Binding-site contacts:
Ligand atom O3 contacts residue HIS82 of chain 34.D at 3.9 Å.
Ligand atom O4 contacts residue ASN80 of chain 34.D at 3.1 Å (h-bond).
Ligand atom O6B contacts residue ASN80 of chain 34.D at 3.0 Å (h-bond).
Ligand atom C2 contacts residue HIS82 of chain 34.D at 4.2 Å.
Ligand atom SBG contacts residue HIS82 of chain 34.F at 4.0 Å.
Ligand atom O2 contacts residue HIS82 of chain 34.F at 4.0 Å.
Ligand atom OBA contacts residue HIS114 of chain 34.D at 3.0 Å (h-bond).
Ligand atom SBG contacts residue HIS114 of chain 34.F at 3.5 Å (h-bond).
Ligand atom C6 contacts residue ASN80 of chain 34.D at 3.8 Å.
Ligand atom OAH contacts residue HIS82 of chain 34.D at 3.1 Å (h-bond).
Ligand atom OAB contacts residue HIS114 of chain 34.H at 3.3 Å.
Ligand atom OAF contacts residue HIS82 of chain 34.D at 3.2 Å (h-bond).
Ligand atom C1 contacts residue HIS114 of chain 34.H at 3.5 Å.
Ligand atom OBE contacts residue HIS82 of chain 34.F at 2.9 Å (h-bond).
Ligand atom O3 contacts residue HIS114 of chain 34.D at 3.3 Å (h-bond).
Ligand atom OBI contacts residue HIS114 of chain 34.F at 3.0 Å (h-bond).
Ligand atom SBB contacts residue HIS114 of chain 34.D at 4.2 Å.
Ligand atom OBI contacts residue HIS82 of chain 34.F at 2.9 Å.
Ligand atom OBC contacts residue HIS82 of chain 34.F at 3.2 Å (h-bond).
Ligand atom OAH contacts residue ASN80 of chain 34.D at 3.2 Å (h-bond).
Ligand atom O1 contacts residue HIS82 of chain 34.H at 3.6 Å.
Ligand atom OBF contacts residue HIS114 of chain 34.F at 3.9 Å.
Ligand atom C1 contacts residue HIS82 of chain 34.H at 3.7 Å.
Ligand atom OAF contacts residue HIS114 of chain 34.H at 4.1 Å.
Ligand atom SAG contacts residue ASN80 of chain 34.D at 4.3 Å.
Ligand atom C4 contacts residue ASN80 of chain 34.D at 4.0 Å.
Ligand atom OBA contacts residue HIS82 of chain 34.D at 4.3 Å.
Ligand atom N2 contacts residue HIS114 of chain 34.H at 4.1 Å.
Ligand atom SBB contacts residue HIS82 of chain 34.F at 3.5 Å (h-bond).
Ligand atom SAG contacts residue HIS82 of chain 34.D at 3.7 Å.
Ligand atom O4 contacts residue HIS114 of chain 34.D at 3.6 Å.
Ligand atom C3 contacts residue HIS82 of chain 34.D at 4.3 Å.
Ligand atom OAB contacts residue ARG119 of chain 34.H at 3.5 Å.
Ligand atom OBH contacts residue HIS114 of chain 34.F at 3.1 Å (h-bond).
Ligand atom OBF contacts residue HIS82 of chain 34.F at 3.9 Å.
Ligand atom C5 contacts residue HIS82 of chain 34.H at 4.0 Å.
Ligand atom O1 contacts residue HIS114 of chain 34.H at 2.8 Å (h-bond).
Ligand atom SAG contacts residue HIS114 of chain 34.H at 4.1 Å.
Ligand atom OBC contacts residue HIS114 of chain 34.D at 4.1 Å.
Ligand atom O5 contacts residue HIS82 of chain 34.H at 3.2 Å (h-bond).

Sequence of chain 34.H:
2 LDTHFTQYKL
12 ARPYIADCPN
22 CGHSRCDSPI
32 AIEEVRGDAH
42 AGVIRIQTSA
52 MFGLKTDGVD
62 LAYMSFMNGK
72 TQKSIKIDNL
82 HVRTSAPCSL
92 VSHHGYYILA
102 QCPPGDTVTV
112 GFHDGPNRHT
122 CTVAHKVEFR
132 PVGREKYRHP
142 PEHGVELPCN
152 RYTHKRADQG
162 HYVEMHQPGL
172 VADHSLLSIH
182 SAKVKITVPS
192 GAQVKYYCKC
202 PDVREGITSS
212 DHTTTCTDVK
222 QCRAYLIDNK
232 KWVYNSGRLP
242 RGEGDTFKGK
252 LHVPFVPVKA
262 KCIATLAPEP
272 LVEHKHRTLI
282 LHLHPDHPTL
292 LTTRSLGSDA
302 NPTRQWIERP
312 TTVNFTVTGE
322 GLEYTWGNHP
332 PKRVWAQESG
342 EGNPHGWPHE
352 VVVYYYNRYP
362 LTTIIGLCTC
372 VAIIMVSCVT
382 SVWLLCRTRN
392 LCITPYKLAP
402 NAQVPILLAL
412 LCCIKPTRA

The protein below binds the small molecule below.
Small molecule (SMILES): O=C(O)[C@@H]1O[C@H](O[C@H]2[C@@H](OS(=O)(=O)O)O[C@@H](O)[C@H](NS(=O)(=O)O)[C@H]2O)[C@@H](OS(=O)(=O)O)[C@H](O)[C@@H]1O

Sequence of chain 34.F:
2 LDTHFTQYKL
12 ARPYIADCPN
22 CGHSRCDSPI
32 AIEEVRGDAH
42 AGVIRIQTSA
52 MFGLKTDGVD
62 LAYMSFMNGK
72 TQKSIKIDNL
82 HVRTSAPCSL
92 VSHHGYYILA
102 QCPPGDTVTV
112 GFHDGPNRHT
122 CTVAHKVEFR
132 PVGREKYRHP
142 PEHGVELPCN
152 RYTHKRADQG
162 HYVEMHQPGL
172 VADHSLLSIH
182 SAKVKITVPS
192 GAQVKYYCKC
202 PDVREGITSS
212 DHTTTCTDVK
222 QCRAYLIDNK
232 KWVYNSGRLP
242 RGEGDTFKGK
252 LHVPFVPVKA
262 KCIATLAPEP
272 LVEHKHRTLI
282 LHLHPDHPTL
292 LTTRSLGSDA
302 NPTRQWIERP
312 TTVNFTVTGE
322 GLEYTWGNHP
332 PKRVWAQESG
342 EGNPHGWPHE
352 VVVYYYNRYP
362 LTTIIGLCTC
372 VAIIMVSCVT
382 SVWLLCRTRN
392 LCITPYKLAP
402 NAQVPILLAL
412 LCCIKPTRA

Sequence of chain 34.D:
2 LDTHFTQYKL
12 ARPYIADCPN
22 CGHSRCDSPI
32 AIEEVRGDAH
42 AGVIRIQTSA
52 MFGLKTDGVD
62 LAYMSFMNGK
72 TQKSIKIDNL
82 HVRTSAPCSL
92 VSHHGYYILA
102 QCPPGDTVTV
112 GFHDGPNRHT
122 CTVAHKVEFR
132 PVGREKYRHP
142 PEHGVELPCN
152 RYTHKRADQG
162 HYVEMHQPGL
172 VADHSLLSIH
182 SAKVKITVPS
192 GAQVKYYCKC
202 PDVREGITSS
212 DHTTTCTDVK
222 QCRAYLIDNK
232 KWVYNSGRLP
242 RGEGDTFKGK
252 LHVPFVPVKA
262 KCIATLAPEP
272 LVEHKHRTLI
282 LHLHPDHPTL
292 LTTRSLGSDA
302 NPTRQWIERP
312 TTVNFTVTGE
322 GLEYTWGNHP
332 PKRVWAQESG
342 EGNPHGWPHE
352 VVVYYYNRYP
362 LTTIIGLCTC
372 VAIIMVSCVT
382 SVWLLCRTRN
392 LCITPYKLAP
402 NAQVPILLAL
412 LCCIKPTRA